Sequence of chain 1.B:
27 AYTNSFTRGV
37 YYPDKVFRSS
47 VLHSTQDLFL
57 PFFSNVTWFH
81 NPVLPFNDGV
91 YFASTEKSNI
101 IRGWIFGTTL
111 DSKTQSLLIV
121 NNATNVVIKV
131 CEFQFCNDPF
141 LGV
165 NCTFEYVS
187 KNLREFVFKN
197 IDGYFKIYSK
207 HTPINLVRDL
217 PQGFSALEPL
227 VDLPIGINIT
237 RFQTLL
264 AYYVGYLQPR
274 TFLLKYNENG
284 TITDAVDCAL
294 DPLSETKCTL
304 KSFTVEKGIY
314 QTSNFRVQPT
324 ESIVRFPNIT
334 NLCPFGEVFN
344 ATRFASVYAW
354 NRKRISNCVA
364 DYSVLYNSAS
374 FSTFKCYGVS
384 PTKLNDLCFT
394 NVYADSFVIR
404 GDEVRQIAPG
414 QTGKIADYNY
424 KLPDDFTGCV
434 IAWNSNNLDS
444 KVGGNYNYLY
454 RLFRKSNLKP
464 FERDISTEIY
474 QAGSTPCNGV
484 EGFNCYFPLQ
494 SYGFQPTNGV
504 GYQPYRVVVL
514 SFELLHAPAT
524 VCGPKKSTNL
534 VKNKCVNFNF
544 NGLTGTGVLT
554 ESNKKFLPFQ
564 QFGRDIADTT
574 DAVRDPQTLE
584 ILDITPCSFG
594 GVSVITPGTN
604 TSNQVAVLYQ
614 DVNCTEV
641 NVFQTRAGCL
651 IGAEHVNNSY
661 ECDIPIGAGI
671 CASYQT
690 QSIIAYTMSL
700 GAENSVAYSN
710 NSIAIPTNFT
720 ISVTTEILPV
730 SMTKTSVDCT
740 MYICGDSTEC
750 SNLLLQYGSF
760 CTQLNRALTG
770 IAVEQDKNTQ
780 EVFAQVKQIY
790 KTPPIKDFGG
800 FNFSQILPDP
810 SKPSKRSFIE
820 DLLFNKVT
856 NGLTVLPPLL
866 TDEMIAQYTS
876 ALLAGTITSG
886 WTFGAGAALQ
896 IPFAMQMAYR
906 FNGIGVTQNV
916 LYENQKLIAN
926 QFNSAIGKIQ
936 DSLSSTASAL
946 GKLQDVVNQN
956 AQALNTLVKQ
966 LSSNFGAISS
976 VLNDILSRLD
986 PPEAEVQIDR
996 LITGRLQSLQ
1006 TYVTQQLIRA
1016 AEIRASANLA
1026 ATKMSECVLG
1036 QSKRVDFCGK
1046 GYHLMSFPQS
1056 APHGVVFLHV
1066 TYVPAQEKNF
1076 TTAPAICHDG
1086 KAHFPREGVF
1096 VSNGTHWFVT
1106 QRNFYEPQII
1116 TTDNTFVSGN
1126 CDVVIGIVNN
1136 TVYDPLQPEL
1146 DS

Binding-site contacts:
Ligand atom C5 contacts residue NAG1 of chain 1.UA at 3.8 Å.
Ligand atom C5 contacts residue SER803 of chain 1.B at 4.4 Å.
Ligand atom C4 contacts residue NAG1 of chain 1.UA at 4.4 Å.
Ligand atom O5 contacts residue ASN801 of chain 1.B at 3.4 Å (h-bond).
Ligand atom O6 contacts residue NAG1 of chain 1.UA at 4.2 Å.
Ligand atom O4 contacts residue NAG1 of chain 1.UA at 3.3 Å.
Ligand atom C6 contacts residue NAG1 of chain 1.UA at 3.5 Å.
Ligand atom C2 contacts residue ASN801 of chain 1.B at 3.5 Å.
Ligand atom O6 contacts residue GLN804 of chain 1.B at 3.8 Å.
Ligand atom C7 contacts residue ASN801 of chain 1.B at 4.0 Å.
Ligand atom O5 contacts residue SER803 of chain 1.B at 3.2 Å (h-bond).
Ligand atom N2 contacts residue ASN801 of chain 1.B at 4.1 Å.
Ligand atom C1 contacts residue SER803 of chain 1.B at 3.4 Å.
Ligand atom O7 contacts residue ASN801 of chain 1.B at 3.5 Å (h-bond).
Ligand atom C1 contacts residue ASN801 of chain 1.B at 3.3 Å.

A protein and the small-molecule ligand that binds it are described below.
Small molecule (SMILES): CC(=O)N[C@@H]1[C@@H](O)[C@H](O)[C@@H](CO)O[C@H]1O